The protein below binds the small molecule below.
Small molecule (SMILES): Nc1ncnc2c1ncn2[C@@H]1O[C@H](COP(=O)(O)OP(=O)(O)OP(O)(O)=S)[C@@H](O)[C@H]1O

Binding-site contacts:
Ligand atom O2B contacts residue LYS423 of chain 1.A at 2.4 Å (salt-bridge).
Ligand atom O3B contacts residue ARG604 of chain 1.A at 2.8 Å (salt-bridge).
Ligand atom O2B contacts residue VAL421 of chain 1.A at 2.9 Å (h-bond).
Ligand atom O3A contacts residue GLY420 of chain 1.A at 3.1 Å.
Ligand atom N7 contacts residue TYR555 of chain 1.A at 2.8 Å (h-bond).
Ligand atom O2A contacts residue THR424 of chain 1.A at 2.6 Å (h-bond).
Ligand atom O1B contacts residue MG1 of chain 1.I at 2.1 Å.
Ligand atom S1G contacts residue MG1 of chain 1.I at 2.8 Å.
Ligand atom O1B contacts residue THR424 of chain 1.A at 2.9 Å (h-bond).
Ligand atom C5' contacts residue SER425 of chain 1.A at 3.0 Å.
Ligand atom O3A contacts residue GLY422 of chain 1.A at 3.2 Å (h-bond).
Ligand atom N1 contacts residue HIS385 of chain 1.A at 3.2 Å (h-bond).
Ligand atom C8 contacts residue GLY422 of chain 1.A at 3.3 Å.
Ligand atom C8 contacts residue VAL421 of chain 1.A at 3.0 Å (hydrophobic).
Ligand atom O2G contacts residue ARG604 of chain 1.A at 2.6 Å (salt-bridge).
Ligand atom C2 contacts residue HIS385 of chain 1.A at 3.1 Å.
Ligand atom PG contacts residue MG1 of chain 1.I at 2.8 Å.
Ligand atom PB contacts residue ARG604 of chain 1.A at 3.2 Å.
Ligand atom O3B contacts residue GLY420 of chain 1.A at 2.4 Å (h-bond).
Ligand atom S1G contacts residue GLU485 of chain 1.A at 3.1 Å (salt-bridge).
Ligand atom O1A contacts residue MG1 of chain 1.I at 3.2 Å.
Ligand atom O1A contacts residue ARG604 of chain 1.A at 2.9 Å (salt-bridge).
Ligand atom O3G contacts residue ARG546 of chain 1.B at 3.0 Å (salt-bridge).
Ligand atom O2B contacts residue GLY420 of chain 1.A at 2.7 Å (h-bond).
Ligand atom PB contacts residue MG1 of chain 1.I at 3.2 Å.
Ligand atom PG contacts residue ARG604 of chain 1.A at 3.2 Å.
Ligand atom S1G contacts residue LYS423 of chain 1.A at 2.8 Å (salt-bridge).
Ligand atom O2A contacts residue GLY422 of chain 1.A at 2.3 Å.
Ligand atom O2B contacts residue GLY422 of chain 1.A at 3.1 Å (h-bond).
Ligand atom O3B contacts residue LYS423 of chain 1.A at 3.2 Å (salt-bridge).
Ligand atom N7 contacts residue VAL421 of chain 1.A at 2.9 Å (h-bond).
Ligand atom O5' contacts residue SER425 of chain 1.A at 2.0 Å (h-bond).
Ligand atom O2G contacts residue MG1 of chain 1.I at 2.1 Å.
Ligand atom N6 contacts residue TYR386 of chain 1.A at 2.5 Å (h-bond).
Ligand atom PB contacts residue GLY420 of chain 1.A at 3.1 Å.
Ligand atom PA contacts residue SER425 of chain 1.A at 3.0 Å.
Ligand atom O3A contacts residue ARG604 of chain 1.A at 2.8 Å (salt-bridge).
Ligand atom O2A contacts residue SER425 of chain 1.A at 2.6 Å (h-bond).
Ligand atom O2A contacts residue LYS423 of chain 1.A at 2.5 Å (salt-bridge).
Ligand atom PB contacts residue LYS423 of chain 1.A at 3.2 Å.

Sequence of chain 1.B:
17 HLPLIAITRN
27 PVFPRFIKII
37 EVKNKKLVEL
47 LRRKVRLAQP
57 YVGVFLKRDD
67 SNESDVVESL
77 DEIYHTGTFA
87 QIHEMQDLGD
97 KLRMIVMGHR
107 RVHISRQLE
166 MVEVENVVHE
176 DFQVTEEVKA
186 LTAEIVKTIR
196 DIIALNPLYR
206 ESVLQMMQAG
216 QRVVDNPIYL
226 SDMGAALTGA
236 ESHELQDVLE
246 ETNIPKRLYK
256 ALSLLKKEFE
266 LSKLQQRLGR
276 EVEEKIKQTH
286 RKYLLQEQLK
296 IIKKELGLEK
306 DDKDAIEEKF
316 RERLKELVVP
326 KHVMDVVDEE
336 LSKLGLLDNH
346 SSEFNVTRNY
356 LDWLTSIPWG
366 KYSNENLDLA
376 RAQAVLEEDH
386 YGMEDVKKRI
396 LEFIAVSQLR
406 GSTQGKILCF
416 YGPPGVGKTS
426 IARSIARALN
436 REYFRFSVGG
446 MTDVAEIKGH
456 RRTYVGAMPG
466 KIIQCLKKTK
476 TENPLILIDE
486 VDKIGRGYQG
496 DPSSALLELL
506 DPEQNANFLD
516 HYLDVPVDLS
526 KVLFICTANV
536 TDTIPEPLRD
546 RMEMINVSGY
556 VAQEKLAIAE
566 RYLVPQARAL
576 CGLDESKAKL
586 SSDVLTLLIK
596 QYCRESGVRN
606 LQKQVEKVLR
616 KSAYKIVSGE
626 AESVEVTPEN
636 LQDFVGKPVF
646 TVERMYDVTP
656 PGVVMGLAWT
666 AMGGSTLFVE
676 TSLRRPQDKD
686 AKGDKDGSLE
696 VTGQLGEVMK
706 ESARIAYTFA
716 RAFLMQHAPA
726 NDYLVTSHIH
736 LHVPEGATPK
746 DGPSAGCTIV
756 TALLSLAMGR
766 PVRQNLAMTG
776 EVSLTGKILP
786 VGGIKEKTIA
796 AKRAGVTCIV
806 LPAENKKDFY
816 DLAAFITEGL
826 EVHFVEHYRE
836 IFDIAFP

Sequence of chain 1.A:
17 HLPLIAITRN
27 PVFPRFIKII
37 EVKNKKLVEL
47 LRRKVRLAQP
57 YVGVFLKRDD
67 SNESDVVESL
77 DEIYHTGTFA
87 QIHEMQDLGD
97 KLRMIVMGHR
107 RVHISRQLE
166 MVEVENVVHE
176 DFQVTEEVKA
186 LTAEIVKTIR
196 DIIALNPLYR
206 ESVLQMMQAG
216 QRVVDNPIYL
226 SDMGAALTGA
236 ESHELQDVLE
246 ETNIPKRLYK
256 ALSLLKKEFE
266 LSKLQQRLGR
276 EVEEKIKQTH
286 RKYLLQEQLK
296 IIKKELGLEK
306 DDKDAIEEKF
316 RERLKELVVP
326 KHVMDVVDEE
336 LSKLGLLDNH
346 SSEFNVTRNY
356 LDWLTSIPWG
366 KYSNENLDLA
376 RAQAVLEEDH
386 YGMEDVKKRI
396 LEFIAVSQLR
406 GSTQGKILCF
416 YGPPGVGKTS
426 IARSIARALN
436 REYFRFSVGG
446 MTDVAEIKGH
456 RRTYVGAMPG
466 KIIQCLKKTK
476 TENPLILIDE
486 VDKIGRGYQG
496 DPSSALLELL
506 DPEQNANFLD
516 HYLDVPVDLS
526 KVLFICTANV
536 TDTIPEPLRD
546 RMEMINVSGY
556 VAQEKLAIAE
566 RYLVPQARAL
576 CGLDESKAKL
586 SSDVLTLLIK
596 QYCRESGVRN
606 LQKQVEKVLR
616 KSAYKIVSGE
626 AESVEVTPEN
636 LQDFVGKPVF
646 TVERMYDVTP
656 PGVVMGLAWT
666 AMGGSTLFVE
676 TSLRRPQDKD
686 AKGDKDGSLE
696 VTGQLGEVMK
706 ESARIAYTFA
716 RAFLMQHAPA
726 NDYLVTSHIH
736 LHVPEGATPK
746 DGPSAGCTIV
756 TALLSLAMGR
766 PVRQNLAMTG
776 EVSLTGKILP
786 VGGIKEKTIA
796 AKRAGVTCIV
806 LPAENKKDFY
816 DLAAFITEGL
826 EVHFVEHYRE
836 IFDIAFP